The small molecule below binds the protein below.
Small molecule (SMILES): N[C@@H](CS)C(=O)O

Binding-site contacts:
Ligand atom O contacts residue LEU75 of chain 1.A at 4.0 Å.
Ligand atom OXT contacts residue MET179 of chain 1.A at 3.2 Å.
Ligand atom O contacts residue TYR58 of chain 1.A at 2.6 Å (h-bond).
Ligand atom CB contacts residue HIS86 of chain 1.A at 3.9 Å.
Ligand atom OXT contacts residue 3CT157 of chain 1.A at 3.1 Å.
Ligand atom CA contacts residue FE21 of chain 1.C at 3.1 Å.
Ligand atom SG contacts residue VAL142 of chain 1.A at 3.7 Å.
Ligand atom SG contacts residue 3CT157 of chain 1.A at 4.2 Å.
Ligand atom SG contacts residue HIS155 of chain 1.A at 3.9 Å.
Ligand atom CA contacts residue TYR58 of chain 1.A at 4.1 Å (hydrophobic).
Ligand atom CB contacts residue TYR58 of chain 1.A at 4.2 Å (hydrophobic).
Ligand atom N contacts residue HIS86 of chain 1.A at 3.4 Å (h-bond).
Ligand atom CB contacts residue 3CT157 of chain 1.A at 3.9 Å.
Ligand atom N contacts residue HIS88 of chain 1.A at 3.5 Å (h-bond).
Ligand atom C contacts residue ARG60 of chain 1.A at 3.6 Å.
Ligand atom O contacts residue MET179 of chain 1.A at 3.5 Å.
Ligand atom N contacts residue FE21 of chain 1.C at 2.5 Å.
Ligand atom CA contacts residue HIS86 of chain 1.A at 3.4 Å.
Ligand atom SG contacts residue TRP77 of chain 1.A at 4.4 Å.
Ligand atom N contacts residue 3CT157 of chain 1.A at 2.9 Å (h-bond).
Ligand atom CA contacts residue LEU75 of chain 1.A at 4.5 Å (hydrophobic).
Ligand atom OXT contacts residue ARG60 of chain 1.A at 3.0 Å (salt-bridge).
Ligand atom SG contacts residue HIS86 of chain 1.A at 3.4 Å (h-bond).
Ligand atom CB contacts residue TRP77 of chain 1.A at 4.4 Å (hydrophobic).
Ligand atom O contacts residue ARG60 of chain 1.A at 3.1 Å (salt-bridge).
Ligand atom CB contacts residue HIS155 of chain 1.A at 3.9 Å.
Ligand atom C contacts residue LEU75 of chain 1.A at 4.2 Å (hydrophobic).
Ligand atom C contacts residue TYR58 of chain 1.A at 3.7 Å (hydrophobic).
Ligand atom CA contacts residue 3CT157 of chain 1.A at 3.9 Å.
Ligand atom CB contacts residue LEU75 of chain 1.A at 3.5 Å (hydrophobic).
Ligand atom CB contacts residue FE21 of chain 1.C at 3.3 Å.
Ligand atom SG contacts residue FE21 of chain 1.C at 2.5 Å.
Ligand atom C contacts residue 3CT157 of chain 1.A at 3.9 Å.
Ligand atom C contacts residue MET179 of chain 1.A at 3.5 Å (hydrophobic).
Ligand atom SG contacts residue HIS140 of chain 1.A at 3.5 Å (h-bond).

Sequence of chain 1.A:
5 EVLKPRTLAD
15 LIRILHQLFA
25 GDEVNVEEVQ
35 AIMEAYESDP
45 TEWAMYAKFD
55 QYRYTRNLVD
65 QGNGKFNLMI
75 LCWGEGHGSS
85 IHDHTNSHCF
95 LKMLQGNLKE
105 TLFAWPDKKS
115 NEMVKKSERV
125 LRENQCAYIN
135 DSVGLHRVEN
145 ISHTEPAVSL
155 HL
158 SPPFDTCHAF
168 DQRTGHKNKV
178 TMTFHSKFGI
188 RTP